Sequence of chain 1.B:
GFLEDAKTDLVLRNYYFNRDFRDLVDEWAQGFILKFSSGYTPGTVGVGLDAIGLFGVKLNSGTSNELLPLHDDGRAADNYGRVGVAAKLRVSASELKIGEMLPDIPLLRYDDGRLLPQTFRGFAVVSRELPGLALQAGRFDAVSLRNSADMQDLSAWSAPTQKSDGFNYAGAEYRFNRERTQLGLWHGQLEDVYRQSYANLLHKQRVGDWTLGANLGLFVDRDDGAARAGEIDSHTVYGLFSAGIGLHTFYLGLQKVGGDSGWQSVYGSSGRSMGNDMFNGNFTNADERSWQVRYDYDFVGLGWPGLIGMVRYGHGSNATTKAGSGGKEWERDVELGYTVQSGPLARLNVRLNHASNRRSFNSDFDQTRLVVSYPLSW

Binding-site contacts:
Ligand atom O3 contacts residue ASP376 of chain 1.B at 4.5 Å.
Ligand atom CO1 contacts residue LYS340 of chain 1.B at 3.8 Å.
Ligand atom CM1 contacts residue TRP342 of chain 1.B at 3.5 Å (hydrophobic).
Ligand atom CO1 contacts residue HIS327 of chain 1.B at 3.9 Å.
Ligand atom CM1 contacts residue GLU341 of chain 1.B at 3.6 Å.
Ligand atom C1 contacts residue HIS327 of chain 1.B at 4.4 Å.
Ligand atom O3 contacts residue ARG370 of chain 1.B at 3.2 Å.
Ligand atom O1 contacts residue LYS340 of chain 1.B at 3.6 Å.
Ligand atom O3 contacts residue LYS340 of chain 1.B at 4.0 Å.
Ligand atom CM2 contacts residue LYS340 of chain 1.B at 4.5 Å.
Ligand atom CZ contacts residue ARG371 of chain 1.B at 4.3 Å.
Ligand atom O2 contacts residue LYS340 of chain 1.B at 3.9 Å.
Ligand atom O2 contacts residue HIS327 of chain 1.B at 2.8 Å (h-bond).
Ligand atom CC contacts residue LYS340 of chain 1.B at 3.6 Å.
Ligand atom CZ contacts residue LYS340 of chain 1.B at 3.8 Å.
Ligand atom OM contacts residue SER372 of chain 1.B at 3.8 Å.
Ligand atom CZ contacts residue GLU341 of chain 1.B at 4.4 Å.
Ligand atom CC contacts residue HIS327 of chain 1.B at 3.9 Å.
Ligand atom CM1 contacts residue LYS340 of chain 1.B at 3.8 Å.
Ligand atom CZ contacts residue SER372 of chain 1.B at 3.9 Å.
Ligand atom O3 contacts residue SER372 of chain 1.B at 3.2 Å (h-bond).
Ligand atom CO1 contacts residue TRP342 of chain 1.B at 3.7 Å (hydrophobic).
Ligand atom CM1 contacts residue ARG370 of chain 1.B at 3.9 Å.
Ligand atom CM2 contacts residue SER372 of chain 1.B at 4.2 Å.
Ligand atom O3 contacts residue ARG371 of chain 1.B at 3.1 Å (salt-bridge).
Ligand atom CO2 contacts residue LYS340 of chain 1.B at 4.2 Å.
Ligand atom CV contacts residue SER372 of chain 1.B at 3.9 Å.
Ligand atom CZ contacts residue ARG370 of chain 1.B at 4.2 Å.
Ligand atom CO1 contacts residue GLU341 of chain 1.B at 4.1 Å.
Ligand atom C1 contacts residue LYS340 of chain 1.B at 3.8 Å.

This small molecule binds to this protein.
Small molecule (SMILES): COc1cc(C(=O)[O-])ccc1O